Sequence of chain 1.A:
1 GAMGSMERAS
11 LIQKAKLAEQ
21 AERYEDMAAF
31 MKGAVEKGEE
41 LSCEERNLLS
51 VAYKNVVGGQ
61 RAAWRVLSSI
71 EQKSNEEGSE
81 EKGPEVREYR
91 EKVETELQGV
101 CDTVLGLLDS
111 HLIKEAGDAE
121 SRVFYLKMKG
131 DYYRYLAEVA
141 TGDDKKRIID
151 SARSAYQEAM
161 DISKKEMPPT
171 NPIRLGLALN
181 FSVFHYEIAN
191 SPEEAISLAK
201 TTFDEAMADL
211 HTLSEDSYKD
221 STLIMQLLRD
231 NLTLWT

This small molecule binds to this protein.
Small molecule (SMILES): C.C[C@H](N)C(=O)N[C@@H](C/C(N)=C/N)C(=O)N[C@@H](COP(=O)(O)O)C(=O)N[C@@H](CO)C(=O)N1CCC[C@H]1C(=O)N[C@@H](C)CC=O

Binding-site contacts:
Ligand atom CA contacts residue ASN180 of chain 1.A at 3.7 Å.
Ligand atom O1P contacts residue ARG61 of chain 1.A at 2.9 Å (salt-bridge).
Ligand atom CD contacts residue LEU227 of chain 1.A at 3.6 Å (hydrophobic).
Ligand atom C contacts residue ASN231 of chain 1.A at 3.7 Å.
Ligand atom O contacts residue ASN231 of chain 1.A at 2.9 Å (h-bond).
Ligand atom P contacts residue ARG61 of chain 1.A at 3.7 Å.
Ligand atom CB contacts residue ASN231 of chain 1.A at 3.7 Å.
Ligand atom CA contacts residue ASN180 of chain 1.A at 3.4 Å.
Ligand atom CA contacts residue ASN231 of chain 1.A at 3.7 Å.
Ligand atom N contacts residue ASN180 of chain 1.A at 2.7 Å (h-bond).
Ligand atom O contacts residue VAL183 of chain 1.A at 3.5 Å.
Ligand atom N contacts residue GLU187 of chain 1.A at 3.3 Å (salt-bridge).
Ligand atom CD contacts residue ILE224 of chain 1.A at 3.6 Å (hydrophobic).
Ligand atom CD2 contacts residue ASP230 of chain 1.A at 3.6 Å.
Ligand atom CG contacts residue LYS54 of chain 1.A at 3.2 Å.
Ligand atom C contacts residue ASN180 of chain 1.A at 3.5 Å.
Ligand atom CD2 contacts residue ASN231 of chain 1.A at 3.1 Å.
Ligand atom OG contacts residue LYS127 of chain 1.A at 3.0 Å (salt-bridge).
Ligand atom C contacts residue LEU179 of chain 1.A at 3.5 Å (hydrophobic).
Ligand atom CG contacts residue SER50 of chain 1.A at 3.5 Å.
Ligand atom CA contacts residue LEU179 of chain 1.A at 3.6 Å (hydrophobic).
Ligand atom N contacts residue LEU179 of chain 1.A at 3.4 Å.
Ligand atom CB contacts residue ASN231 of chain 1.A at 3.6 Å.
Ligand atom CB contacts residue ASN47 of chain 1.A at 3.6 Å.
Ligand atom O contacts residue LEU179 of chain 1.A at 3.6 Å.
Ligand atom CB contacts residue TRP235 of chain 1.A at 3.6 Å (hydrophobic).
Ligand atom CG contacts residue ILE224 of chain 1.A at 3.8 Å (hydrophobic).
Ligand atom OG contacts residue ASN180 of chain 1.A at 3.2 Å (h-bond).
Ligand atom O1P contacts residue ARG134 of chain 1.A at 2.8 Å (salt-bridge).
Ligand atom O contacts residue LYS54 of chain 1.A at 2.9 Å (salt-bridge).
Ligand atom CA contacts residue ASN231 of chain 1.A at 3.6 Å.
Ligand atom CB contacts residue ASN180 of chain 1.A at 3.5 Å.
Ligand atom O3P contacts residue ARG134 of chain 1.A at 2.8 Å (salt-bridge).
Ligand atom O3P contacts residue TYR135 of chain 1.A at 2.6 Å (h-bond).
Ligand atom CB contacts residue ASN180 of chain 1.A at 3.3 Å.
Ligand atom CB contacts residue GLU187 of chain 1.A at 3.4 Å.
Ligand atom N contacts residue ASN231 of chain 1.A at 2.8 Å (h-bond).
Ligand atom CB contacts residue VAL51 of chain 1.A at 3.5 Å (hydrophobic).
Ligand atom O2P contacts residue ARG61 of chain 1.A at 2.8 Å (salt-bridge).
Ligand atom CG contacts residue ASN231 of chain 1.A at 3.7 Å.